A protein and the small-molecule ligand that binds it are described below.
Small molecule (SMILES): CC(=O)N[C@H]1[C@H](O[C@H]2[C@H](O)[C@@H](NC(C)=O)CO[C@@H]2CO)O[C@H](CO)[C@@H](O[C@@H]2O[C@H](CO)[C@@H](O)[C@H](O)[C@@H]2O)[C@@H]1O

Binding-site contacts:
Ligand atom C7 contacts residue NAG1 of chain 9.K at 4.3 Å.
Ligand atom O7 contacts residue GLY75 of chain 9.F at 4.0 Å.
Ligand atom C8 contacts residue GLY75 of chain 9.F at 2.5 Å.
Ligand atom C7 contacts residue ASN96 of chain 9.F at 3.5 Å.
Ligand atom C7 contacts residue GLY75 of chain 9.F at 2.9 Å.
Ligand atom C8 contacts residue ASN77 of chain 9.F at 3.7 Å.
Ligand atom C5 contacts residue ASN96 of chain 9.F at 3.5 Å.
Ligand atom O7 contacts residue ASN77 of chain 9.F at 3.4 Å (h-bond).
Ligand atom C2 contacts residue ASN96 of chain 9.F at 2.6 Å.
Ligand atom O5 contacts residue ASN96 of chain 9.F at 2.2 Å (h-bond).
Ligand atom C3 contacts residue ASN96 of chain 9.F at 3.8 Å.
Ligand atom O7 contacts residue ASN96 of chain 9.F at 3.4 Å (h-bond).
Ligand atom N2 contacts residue ASN96 of chain 9.F at 3.1 Å (h-bond).
Ligand atom C1 contacts residue GLY75 of chain 9.F at 3.9 Å.
Ligand atom C3 contacts residue GLY75 of chain 9.F at 4.4 Å.
Ligand atom C4 contacts residue ASN96 of chain 9.F at 4.2 Å.
Ligand atom C8 contacts residue NAG1 of chain 9.K at 4.3 Å.
Ligand atom N2 contacts residue GLY75 of chain 9.F at 2.6 Å (h-bond).
Ligand atom C2 contacts residue GLY75 of chain 9.F at 3.8 Å.
Ligand atom C1 contacts residue ASN96 of chain 9.F at 1.4 Å.
Ligand atom C7 contacts residue ASN77 of chain 9.F at 3.8 Å.
Ligand atom O7 contacts residue NAG1 of chain 9.K at 3.4 Å.
Ligand atom C8 contacts residue LYS76 of chain 9.F at 4.0 Å.

Sequence of chain 9.F:
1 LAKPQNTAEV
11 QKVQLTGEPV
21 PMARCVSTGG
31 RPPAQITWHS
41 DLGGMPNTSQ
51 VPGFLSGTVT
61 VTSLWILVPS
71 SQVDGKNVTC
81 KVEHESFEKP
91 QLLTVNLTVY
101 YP